Sequence of chain 6.A:
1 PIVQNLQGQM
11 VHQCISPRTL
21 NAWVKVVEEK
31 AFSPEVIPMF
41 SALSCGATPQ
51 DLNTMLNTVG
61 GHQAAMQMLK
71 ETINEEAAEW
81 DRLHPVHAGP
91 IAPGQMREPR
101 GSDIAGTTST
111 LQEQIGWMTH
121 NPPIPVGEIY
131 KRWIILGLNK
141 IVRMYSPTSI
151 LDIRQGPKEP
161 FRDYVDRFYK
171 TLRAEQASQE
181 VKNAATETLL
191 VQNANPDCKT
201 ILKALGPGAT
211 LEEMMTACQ

This protein binds this small molecule.
Small molecule (SMILES): O=C1CN(C(=O)OCc2ccccc2)CCN1

Binding-site contacts:
Ligand atom O01 contacts residue GLN179 of chain 6.A at 3.4 Å.
Ligand atom C17 contacts residue ILE73 of chain 1.A at 4.1 Å (hydrophobic).
Ligand atom C13 contacts residue LEU56 of chain 1.A at 3.6 Å (hydrophobic).
Ligand atom C16 contacts residue MET66 of chain 1.A at 4.0 Å (hydrophobic).
Ligand atom C02 contacts residue ASN74 of chain 1.A at 3.7 Å.
Ligand atom C05 contacts residue THR107 of chain 1.A at 3.6 Å.
Ligand atom C06 contacts residue ASN74 of chain 1.A at 3.7 Å.
Ligand atom C17 contacts residue LYS70 of chain 1.A at 3.9 Å.
Ligand atom C16 contacts residue LYS70 of chain 1.A at 3.5 Å.
Ligand atom N04 contacts residue THR107 of chain 1.A at 4.1 Å.
Ligand atom C08 contacts residue LYS70 of chain 1.A at 4.0 Å.
Ligand atom C13 contacts residue ASN57 of chain 1.A at 2.9 Å.
Ligand atom O01 contacts residue ASN74 of chain 1.A at 3.4 Å (h-bond).
Ligand atom C12 contacts residue LYS70 of chain 1.A at 4.1 Å.
Ligand atom C14 contacts residue LEU56 of chain 1.A at 3.8 Å (hydrophobic).
Ligand atom C03 contacts residue LYS70 of chain 1.A at 4.0 Å.
Ligand atom O10 contacts residue ASN53 of chain 1.A at 3.2 Å (h-bond).
Ligand atom C11 contacts residue ASN57 of chain 1.A at 3.5 Å.
Ligand atom C14 contacts residue LYS70 of chain 1.A at 3.8 Å.
Ligand atom C13 contacts residue LYS70 of chain 1.A at 3.9 Å.
Ligand atom C14 contacts residue MET66 of chain 1.A at 3.9 Å (hydrophobic).
Ligand atom C17 contacts residue LEU56 of chain 1.A at 3.8 Å (hydrophobic).
Ligand atom C06 contacts residue ILE73 of chain 1.A at 3.3 Å (hydrophobic).
Ligand atom C05 contacts residue TYR130 of chain 1.A at 3.9 Å (hydrophobic).
Ligand atom O09 contacts residue LYS70 of chain 1.A at 3.5 Å.
Ligand atom C16 contacts residue LEU69 of chain 1.A at 4.0 Å (hydrophobic).
Ligand atom C16 contacts residue LEU56 of chain 1.A at 3.8 Å (hydrophobic).
Ligand atom C11 contacts residue ASN53 of chain 1.A at 3.2 Å.
Ligand atom C15 contacts residue MET66 of chain 1.A at 3.5 Å (hydrophobic).
Ligand atom C14 contacts residue ASN57 of chain 1.A at 3.9 Å.
Ligand atom O10 contacts residue TYR130 of chain 1.A at 3.8 Å.
Ligand atom C15 contacts residue LEU69 of chain 1.A at 4.1 Å (hydrophobic).
Ligand atom C12 contacts residue LEU56 of chain 1.A at 3.8 Å (hydrophobic).
Ligand atom N07 contacts residue ASN74 of chain 1.A at 2.9 Å (h-bond).
Ligand atom C16 contacts residue ILE73 of chain 1.A at 4.1 Å (hydrophobic).
Ligand atom C12 contacts residue ASN57 of chain 1.A at 3.6 Å.
Ligand atom C15 contacts residue LYS70 of chain 1.A at 3.8 Å.
Ligand atom O01 contacts residue LYS70 of chain 1.A at 4.0 Å.
Ligand atom C02 contacts residue LYS70 of chain 1.A at 4.0 Å.
Ligand atom N07 contacts residue LYS70 of chain 1.A at 3.8 Å.

Sequence of chain 1.A:
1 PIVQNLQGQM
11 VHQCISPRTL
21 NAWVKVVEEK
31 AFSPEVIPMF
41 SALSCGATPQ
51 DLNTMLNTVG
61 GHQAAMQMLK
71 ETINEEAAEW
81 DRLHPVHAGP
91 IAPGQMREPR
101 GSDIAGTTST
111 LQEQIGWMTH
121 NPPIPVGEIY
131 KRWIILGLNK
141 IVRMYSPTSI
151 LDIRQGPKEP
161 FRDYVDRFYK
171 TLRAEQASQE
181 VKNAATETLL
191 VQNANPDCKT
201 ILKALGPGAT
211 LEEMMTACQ